A protein and the small-molecule ligand that binds it are described below.
Small molecule (SMILES): CC(=O)N[C@@H]1[C@@H](O)[C@H](O)[C@@H](CO)O[C@H]1O

Binding-site contacts:
Ligand atom C4 contacts residue ASN118 of chain 18.A at 4.2 Å.
Ligand atom N2 contacts residue ASN118 of chain 18.A at 2.9 Å (h-bond).
Ligand atom C2 contacts residue ASN118 of chain 18.A at 2.4 Å.
Ligand atom C6 contacts residue PHE119 of chain 18.A at 4.2 Å (hydrophobic).
Ligand atom C8 contacts residue ASP67 of chain 18.A at 3.3 Å.
Ligand atom O6 contacts residue THR89 of chain 18.A at 4.0 Å.
Ligand atom O5 contacts residue PHE119 of chain 18.A at 4.1 Å.
Ligand atom C1 contacts residue THR120 of chain 18.A at 4.4 Å.
Ligand atom C8 contacts residue ASN118 of chain 18.A at 3.6 Å.
Ligand atom O6 contacts residue PHE119 of chain 18.A at 3.0 Å (h-bond).
Ligand atom C5 contacts residue ASN118 of chain 18.A at 3.6 Å.
Ligand atom O5 contacts residue THR89 of chain 18.A at 4.5 Å.
Ligand atom O5 contacts residue THR120 of chain 18.A at 3.2 Å (h-bond).
Ligand atom C5 contacts residue THR120 of chain 18.A at 4.0 Å.
Ligand atom C7 contacts residue ASN118 of chain 18.A at 3.4 Å.
Ligand atom C8 contacts residue SER66 of chain 18.A at 3.3 Å.
Ligand atom C1 contacts residue THR89 of chain 18.A at 4.2 Å.
Ligand atom O5 contacts residue ASN118 of chain 18.A at 2.4 Å (h-bond).
Ligand atom C5 contacts residue THR89 of chain 18.A at 4.5 Å.
Ligand atom C7 contacts residue TYR90 of chain 18.A at 4.2 Å (hydrophobic).
Ligand atom C6 contacts residue THR120 of chain 18.A at 3.4 Å.
Ligand atom O7 contacts residue TYR90 of chain 18.A at 3.8 Å.
Ligand atom N2 contacts residue ASP67 of chain 18.A at 4.5 Å.
Ligand atom C7 contacts residue ASP67 of chain 18.A at 3.3 Å.
Ligand atom O7 contacts residue ASP67 of chain 18.A at 2.8 Å (salt-bridge).
Ligand atom N2 contacts residue TYR90 of chain 18.A at 4.2 Å.
Ligand atom O7 contacts residue ASN118 of chain 18.A at 4.3 Å.
Ligand atom C1 contacts residue ASN118 of chain 18.A at 1.4 Å.
Ligand atom O6 contacts residue THR120 of chain 18.A at 3.1 Å (h-bond).
Ligand atom C3 contacts residue ASN118 of chain 18.A at 3.8 Å.

Sequence of chain 18.A:
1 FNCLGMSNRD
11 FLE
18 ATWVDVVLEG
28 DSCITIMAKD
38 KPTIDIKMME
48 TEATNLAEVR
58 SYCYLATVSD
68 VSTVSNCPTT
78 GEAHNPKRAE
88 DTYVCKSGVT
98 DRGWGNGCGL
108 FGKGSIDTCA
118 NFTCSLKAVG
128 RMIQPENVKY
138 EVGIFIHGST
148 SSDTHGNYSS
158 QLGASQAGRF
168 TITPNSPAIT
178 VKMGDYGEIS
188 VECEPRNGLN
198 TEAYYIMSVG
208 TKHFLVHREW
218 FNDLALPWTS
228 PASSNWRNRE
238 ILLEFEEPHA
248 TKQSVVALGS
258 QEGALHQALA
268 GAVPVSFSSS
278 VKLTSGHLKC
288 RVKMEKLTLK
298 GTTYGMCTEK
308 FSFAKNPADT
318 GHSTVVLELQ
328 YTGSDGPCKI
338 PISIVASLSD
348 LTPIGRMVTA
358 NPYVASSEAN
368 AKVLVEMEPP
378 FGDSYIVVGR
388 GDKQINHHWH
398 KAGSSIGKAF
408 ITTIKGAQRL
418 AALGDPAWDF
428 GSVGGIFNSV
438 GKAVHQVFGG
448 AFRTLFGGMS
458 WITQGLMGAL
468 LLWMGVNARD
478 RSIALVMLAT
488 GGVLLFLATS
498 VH